Sequence of chain 3.A:
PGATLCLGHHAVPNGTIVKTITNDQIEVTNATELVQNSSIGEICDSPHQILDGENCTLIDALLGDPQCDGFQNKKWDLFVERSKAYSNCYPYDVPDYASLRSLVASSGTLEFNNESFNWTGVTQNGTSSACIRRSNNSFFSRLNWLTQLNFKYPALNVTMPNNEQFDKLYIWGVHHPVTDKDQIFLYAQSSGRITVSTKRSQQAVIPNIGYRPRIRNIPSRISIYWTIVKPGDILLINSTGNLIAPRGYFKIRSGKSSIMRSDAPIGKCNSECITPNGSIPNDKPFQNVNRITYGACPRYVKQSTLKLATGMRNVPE

This protein binds this small molecule.
Small molecule (SMILES): CC(=O)N[C@@H]1[C@@H](O)[C@H](O)[C@@H](CO)O[C@H]1O

Binding-site contacts:
Ligand atom O6 contacts residue ASN157 of chain 1.A at 4.0 Å.
Ligand atom C1 contacts residue ASN238 of chain 1.A at 1.5 Å.
Ligand atom C8 contacts residue ILE209 of chain 3.A at 3.9 Å (hydrophobic).
Ligand atom O7 contacts residue SER239 of chain 1.A at 4.1 Å.
Ligand atom O5 contacts residue ASN157 of chain 1.A at 3.5 Å.
Ligand atom C6 contacts residue ALA155 of chain 1.A at 4.4 Å (hydrophobic).
Ligand atom O5 contacts residue LEU156 of chain 1.A at 3.6 Å.
Ligand atom C1 contacts residue ASN157 of chain 1.A at 3.8 Å.
Ligand atom C5 contacts residue ASN157 of chain 1.A at 4.4 Å.
Ligand atom N2 contacts residue ASN238 of chain 1.A at 2.8 Å (h-bond).
Ligand atom C4 contacts residue ASN238 of chain 1.A at 4.3 Å.
Ligand atom O7 contacts residue ASN238 of chain 1.A at 3.5 Å (h-bond).
Ligand atom C3 contacts residue ASN238 of chain 1.A at 3.8 Å.
Ligand atom C5 contacts residue ALA155 of chain 1.A at 4.5 Å (hydrophobic).
Ligand atom C8 contacts residue ARG193 of chain 1.A at 3.3 Å.
Ligand atom C4 contacts residue ALA155 of chain 1.A at 3.9 Å (hydrophobic).
Ligand atom C7 contacts residue THR240 of chain 1.A at 4.4 Å.
Ligand atom C2 contacts residue ASN238 of chain 1.A at 2.5 Å.
Ligand atom C8 contacts residue ASN238 of chain 1.A at 3.9 Å.
Ligand atom C7 contacts residue ASN238 of chain 1.A at 3.5 Å.
Ligand atom C1 contacts residue LEU156 of chain 1.A at 3.9 Å (hydrophobic).
Ligand atom O6 contacts residue ALA155 of chain 1.A at 3.2 Å (h-bond).
Ligand atom O7 contacts residue THR240 of chain 1.A at 3.3 Å.
Ligand atom C6 contacts residue ASN157 of chain 1.A at 4.1 Å.
Ligand atom C8 contacts residue THR195 of chain 1.A at 3.9 Å.
Ligand atom C5 contacts residue ASN238 of chain 1.A at 3.7 Å.
Ligand atom O5 contacts residue ASN238 of chain 1.A at 2.4 Å (h-bond).
Ligand atom O5 contacts residue ALA155 of chain 1.A at 4.3 Å.

Sequence of chain 1.A:
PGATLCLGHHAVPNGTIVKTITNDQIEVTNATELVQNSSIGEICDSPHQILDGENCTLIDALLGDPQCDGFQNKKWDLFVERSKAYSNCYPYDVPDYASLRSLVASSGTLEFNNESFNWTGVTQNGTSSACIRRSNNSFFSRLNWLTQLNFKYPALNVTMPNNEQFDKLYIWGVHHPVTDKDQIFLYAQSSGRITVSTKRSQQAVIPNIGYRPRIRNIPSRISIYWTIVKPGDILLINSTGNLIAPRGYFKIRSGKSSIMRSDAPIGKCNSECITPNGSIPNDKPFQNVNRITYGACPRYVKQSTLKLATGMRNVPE